Sequence of chain 2.A:
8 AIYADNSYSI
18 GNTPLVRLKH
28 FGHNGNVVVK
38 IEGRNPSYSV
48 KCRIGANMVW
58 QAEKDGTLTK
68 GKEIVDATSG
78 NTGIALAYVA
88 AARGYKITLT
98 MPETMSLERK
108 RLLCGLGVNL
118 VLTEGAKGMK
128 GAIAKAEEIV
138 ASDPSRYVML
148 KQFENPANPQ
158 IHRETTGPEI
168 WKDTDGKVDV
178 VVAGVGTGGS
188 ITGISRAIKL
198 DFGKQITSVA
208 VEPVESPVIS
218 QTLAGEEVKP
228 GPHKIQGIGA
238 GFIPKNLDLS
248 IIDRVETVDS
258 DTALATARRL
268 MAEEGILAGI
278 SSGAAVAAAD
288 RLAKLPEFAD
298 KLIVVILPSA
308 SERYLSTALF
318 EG

This small molecule binds to this protein.
Small molecule (SMILES): C=C(/N=C/c1c(COP(=O)(O)O)cnc(C)c1O)C(=O)O

Binding-site contacts:
Ligand atom CA contacts residue SER76 of chain 2.A at 3.4 Å.
Ligand atom C contacts residue GLN149 of chain 2.A at 3.6 Å.
Ligand atom C2A contacts residue ASN78 of chain 2.A at 3.2 Å.
Ligand atom C5A contacts residue GLY183 of chain 2.A at 3.5 Å.
Ligand atom OP1 contacts residue GLY183 of chain 2.A at 2.8 Å (h-bond).
Ligand atom C2A contacts residue SER306 of chain 2.A at 3.5 Å.
Ligand atom C2 contacts residue PRO305 of chain 2.A at 3.5 Å (hydrophobic).
Ligand atom O contacts residue THR79 of chain 2.A at 2.8 Å (h-bond).
Ligand atom OP1 contacts residue THR184 of chain 2.A at 3.3 Å (h-bond).
Ligand atom C4 contacts residue GLY234 of chain 2.A at 3.4 Å.
Ligand atom OP2 contacts residue LYS48 of chain 2.A at 3.1 Å (salt-bridge).
Ligand atom C contacts residue THR75 of chain 2.A at 3.3 Å.
Ligand atom C6 contacts residue ILE235 of chain 2.A at 3.5 Å (hydrophobic).
Ligand atom N contacts residue GLY234 of chain 2.A at 3.3 Å (h-bond).
Ligand atom O contacts residue ASN78 of chain 2.A at 3.1 Å (h-bond).
Ligand atom C4A contacts residue LYS48 of chain 2.A at 3.3 Å.
Ligand atom O contacts residue SER76 of chain 2.A at 3.4 Å (h-bond).
Ligand atom C2A contacts residue TYR311 of chain 2.A at 3.4 Å (hydrophobic).
Ligand atom OP1 contacts residue GLY185 of chain 2.A at 2.9 Å (h-bond).
Ligand atom OXT contacts residue THR75 of chain 2.A at 2.5 Å (h-bond).
Ligand atom OP2 contacts residue THR184 of chain 2.A at 2.7 Å (h-bond).
Ligand atom C contacts residue THR79 of chain 2.A at 3.1 Å.
Ligand atom N1 contacts residue SER278 of chain 2.A at 2.7 Å (h-bond).
Ligand atom N contacts residue SER76 of chain 2.A at 3.3 Å (h-bond).
Ligand atom C contacts residue SER76 of chain 2.A at 3.1 Å.
Ligand atom C2A contacts residue SER278 of chain 2.A at 3.3 Å.
Ligand atom O contacts residue THR75 of chain 2.A at 3.2 Å (h-bond).
Ligand atom OXT contacts residue SER76 of chain 2.A at 2.9 Å (h-bond).
Ligand atom O3 contacts residue ASN78 of chain 2.A at 2.8 Å (h-bond).
Ligand atom OP3 contacts residue THR184 of chain 2.A at 3.6 Å (h-bond).
Ligand atom C6 contacts residue PRO305 of chain 2.A at 3.4 Å (hydrophobic).
Ligand atom N1 contacts residue PRO305 of chain 2.A at 3.1 Å.
Ligand atom OXT contacts residue GLN149 of chain 2.A at 2.8 Å (h-bond).
Ligand atom OP3 contacts residue SER187 of chain 2.A at 2.8 Å (h-bond).
Ligand atom OP3 contacts residue GLY186 of chain 2.A at 3.5 Å (h-bond).
Ligand atom P contacts residue THR184 of chain 2.A at 3.5 Å.
Ligand atom C2 contacts residue SER278 of chain 2.A at 3.4 Å.
Ligand atom OXT contacts residue THR79 of chain 2.A at 3.3 Å (h-bond).
Ligand atom C2A contacts residue GLN233 of chain 2.A at 3.7 Å.
Ligand atom C5 contacts residue GLY234 of chain 2.A at 3.5 Å.